Sequence of chain 1.A:
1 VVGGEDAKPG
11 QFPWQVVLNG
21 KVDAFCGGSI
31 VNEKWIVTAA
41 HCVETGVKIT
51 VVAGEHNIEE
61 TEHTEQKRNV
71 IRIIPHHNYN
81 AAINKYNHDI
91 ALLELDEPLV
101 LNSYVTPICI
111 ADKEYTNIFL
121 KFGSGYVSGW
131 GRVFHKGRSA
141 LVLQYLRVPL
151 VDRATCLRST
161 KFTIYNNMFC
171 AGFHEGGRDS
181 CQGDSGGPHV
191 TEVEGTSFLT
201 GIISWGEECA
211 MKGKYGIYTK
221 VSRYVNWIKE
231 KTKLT

This protein binds this small molecule.
Small molecule (SMILES): COc1ccc(-c2ccc3sc(C(N)N)cc3c2)cc1OC

Binding-site contacts:
Ligand atom N22 contacts residue CYS209 of chain 1.A at 3.5 Å.
Ligand atom C4 contacts residue SER185 of chain 1.A at 3.0 Å.
Ligand atom C6 contacts residue SER185 of chain 1.A at 3.2 Å.
Ligand atom C6 contacts residue GLN182 of chain 1.A at 3.5 Å.
Ligand atom C3 contacts residue GLY206 of chain 1.A at 3.7 Å.
Ligand atom N21 contacts residue SER180 of chain 1.A at 2.8 Å (h-bond).
Ligand atom C20 contacts residue GLY206 of chain 1.A at 3.8 Å.
Ligand atom C8 contacts residue SER180 of chain 1.A at 3.6 Å.
Ligand atom S9 contacts residue TRP205 of chain 1.A at 3.8 Å.
Ligand atom N22 contacts residue GLU207 of chain 1.A at 3.0 Å (salt-bridge).
Ligand atom O16 contacts residue TYR86 of chain 1.A at 3.7 Å.
Ligand atom C7 contacts residue CYS209 of chain 1.A at 3.7 Å (hydrophobic).
Ligand atom C7 contacts residue GLU207 of chain 1.A at 3.4 Å.
Ligand atom C8 contacts residue GLY206 of chain 1.A at 3.6 Å.
Ligand atom C5 contacts residue GLN182 of chain 1.A at 3.7 Å.
Ligand atom C7 contacts residue GLY206 of chain 1.A at 3.4 Å.
Ligand atom S9 contacts residue CYS181 of chain 1.A at 3.7 Å.
Ligand atom C11 contacts residue GLN182 of chain 1.A at 3.3 Å.
Ligand atom C4 contacts residue GLN182 of chain 1.A at 3.6 Å.
Ligand atom N22 contacts residue ASP179 of chain 1.A at 3.0 Å (salt-bridge).
Ligand atom C1 contacts residue GLN182 of chain 1.A at 3.8 Å.
Ligand atom C12 contacts residue IYX1 of chain 1.F at 3.7 Å.
Ligand atom C10 contacts residue IYX1 of chain 1.F at 3.8 Å.
Ligand atom O18 contacts residue GLN182 of chain 1.A at 3.8 Å.
Ligand atom C2 contacts residue GLN182 of chain 1.A at 3.6 Å.
Ligand atom C10 contacts residue GLN182 of chain 1.A at 3.8 Å.
Ligand atom N22 contacts residue GLY206 of chain 1.A at 3.8 Å.
Ligand atom C20 contacts residue ASP179 of chain 1.A at 3.5 Å.
Ligand atom N21 contacts residue GLY216 of chain 1.A at 3.3 Å.
Ligand atom C15 contacts residue GLN182 of chain 1.A at 3.4 Å.
Ligand atom C4 contacts residue SER204 of chain 1.A at 3.7 Å.
Ligand atom C2 contacts residue CYS181 of chain 1.A at 3.7 Å (hydrophobic).
Ligand atom C17 contacts residue TYR86 of chain 1.A at 3.1 Å (hydrophobic).
Ligand atom C14 contacts residue GLN182 of chain 1.A at 3.8 Å.
Ligand atom N21 contacts residue ASP179 of chain 1.A at 2.9 Å (salt-bridge).
Ligand atom C20 contacts residue SER180 of chain 1.A at 3.2 Å.
Ligand atom C1 contacts residue GLY206 of chain 1.A at 3.6 Å.
Ligand atom C4 contacts residue CYS181 of chain 1.A at 3.9 Å (hydrophobic).
Ligand atom S9 contacts residue SER180 of chain 1.A at 3.5 Å (h-bond).
Ligand atom C13 contacts residue GLN182 of chain 1.A at 3.2 Å.